Sequence of chain 2.A:
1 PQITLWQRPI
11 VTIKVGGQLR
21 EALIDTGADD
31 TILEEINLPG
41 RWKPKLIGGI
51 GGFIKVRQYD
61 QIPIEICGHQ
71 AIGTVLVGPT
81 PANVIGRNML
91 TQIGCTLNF

The protein below binds the small molecule below.
Small molecule (SMILES): CC(C)CN(C[C@@H](O)[C@H](Cc1cc(F)cc(F)c1)NC(=O)O[C@H]1[C@H]2CO[C@H]3OC[C@@H]1[C@H]3C2)S(=O)(=O)c1ccc2nc(NC3CC3)sc2c1

Sequence of chain 1.A:
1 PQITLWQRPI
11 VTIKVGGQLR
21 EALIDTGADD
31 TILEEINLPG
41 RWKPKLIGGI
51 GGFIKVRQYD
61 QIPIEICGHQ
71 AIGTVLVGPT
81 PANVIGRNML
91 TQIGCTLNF

Binding-site contacts:
Ligand atom O22 contacts residue 7OA1 of chain 2.B at 0.2 Å (h-bond).
Ligand atom C14 contacts residue 7OA1 of chain 2.B at 0.5 Å.
Ligand atom C6 contacts residue 7OA1 of chain 2.B at 0.3 Å.
Ligand atom C7 contacts residue 7OA1 of chain 2.B at 0.9 Å.
Ligand atom C06 contacts residue 7OA1 of chain 2.B at 1.4 Å.
Ligand atom C08 contacts residue 7OA1 of chain 2.B at 0.5 Å.
Ligand atom C16 contacts residue 7OA1 of chain 2.B at 1.4 Å.
Ligand atom C2 contacts residue 7OA1 of chain 2.B at 0.4 Å.
Ligand atom C21 contacts residue 7OA1 of chain 2.B at 1.2 Å.
Ligand atom C13 contacts residue 7OA1 of chain 2.B at 0.7 Å.
Ligand atom C69 contacts residue 7OA1 of chain 2.B at 0.1 Å.
Ligand atom F1 contacts residue PRO81 of chain 2.A at 2.1 Å.
Ligand atom C59 contacts residue 7OA1 of chain 2.B at 1.6 Å.
Ligand atom N1 contacts residue 7OA1 of chain 2.B at 0.2 Å (h-bond).
Ligand atom C3 contacts residue 7OA1 of chain 2.B at 0.9 Å.
Ligand atom C19 contacts residue 7OA1 of chain 2.B at 1.3 Å.
Ligand atom N11 contacts residue 7OA1 of chain 2.B at 0.8 Å (h-bond).
Ligand atom O10 contacts residue 7OA1 of chain 2.B at 1.6 Å (h-bond).
Ligand atom C5 contacts residue 7OA1 of chain 2.B at 1.2 Å.
Ligand atom C4 contacts residue 7OA1 of chain 2.B at 2.0 Å.
Ligand atom O18 contacts residue 7OA1 of chain 2.B at 1.4 Å (h-bond).
Ligand atom C9 contacts residue 7OA1 of chain 2.B at 1.0 Å.
Ligand atom C1 contacts residue 7OA1 of chain 2.B at 0.9 Å.
Ligand atom C8 contacts residue 7OA1 of chain 2.B at 0.4 Å.
Ligand atom S1 contacts residue 7OA1 of chain 2.B at 0.1 Å.
Ligand atom O23 contacts residue 7OA1 of chain 2.B at 1.2 Å.
Ligand atom C32 contacts residue 7OA1 of chain 2.B at 1.6 Å.
Ligand atom C49 contacts residue 7OA1 of chain 2.B at 0.3 Å.
Ligand atom O9 contacts residue 7OA1 of chain 2.B at 1.3 Å (h-bond).
Ligand atom C12 contacts residue 7OA1 of chain 2.B at 0.7 Å.
Ligand atom N2 contacts residue 7OA1 of chain 2.B at 2.0 Å.
Ligand atom S8 contacts residue 7OA1 of chain 2.B at 0.2 Å (h-bond).
Ligand atom C10 contacts residue 7OA1 of chain 2.B at 1.6 Å.
Ligand atom C39 contacts residue 7OA1 of chain 2.B at 1.0 Å.
Ligand atom C07 contacts residue 7OA1 of chain 2.B at 0.7 Å.
Ligand atom C17 contacts residue 7OA1 of chain 2.B at 0.4 Å.
Ligand atom N20 contacts residue 7OA1 of chain 2.B at 0.7 Å.
Ligand atom O1 contacts residue 7OA1 of chain 2.B at 0.2 Å (h-bond).
Ligand atom C34 contacts residue 7OA1 of chain 2.B at 1.7 Å.
Ligand atom C15 contacts residue 7OA1 of chain 2.B at 1.4 Å.